Sequence of chain 3.A:
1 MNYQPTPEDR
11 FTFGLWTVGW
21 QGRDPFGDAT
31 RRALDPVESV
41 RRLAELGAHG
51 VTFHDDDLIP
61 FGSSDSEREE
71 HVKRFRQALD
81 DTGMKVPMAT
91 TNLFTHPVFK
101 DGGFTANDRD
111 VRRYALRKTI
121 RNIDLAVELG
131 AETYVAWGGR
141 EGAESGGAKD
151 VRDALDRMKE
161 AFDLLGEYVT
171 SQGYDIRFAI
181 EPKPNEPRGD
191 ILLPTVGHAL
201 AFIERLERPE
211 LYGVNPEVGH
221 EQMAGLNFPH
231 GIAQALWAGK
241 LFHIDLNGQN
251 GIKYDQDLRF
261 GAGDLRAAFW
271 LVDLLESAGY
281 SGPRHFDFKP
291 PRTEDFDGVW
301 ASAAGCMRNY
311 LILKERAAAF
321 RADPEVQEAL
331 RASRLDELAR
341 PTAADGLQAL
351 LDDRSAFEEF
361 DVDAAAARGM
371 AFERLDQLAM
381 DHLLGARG

The protein below binds the small molecule below.
Small molecule (SMILES): OC[C@@H]1O[C@H](O)[C@@H](O)[C@H]1O

Sequence of chain 1.A:
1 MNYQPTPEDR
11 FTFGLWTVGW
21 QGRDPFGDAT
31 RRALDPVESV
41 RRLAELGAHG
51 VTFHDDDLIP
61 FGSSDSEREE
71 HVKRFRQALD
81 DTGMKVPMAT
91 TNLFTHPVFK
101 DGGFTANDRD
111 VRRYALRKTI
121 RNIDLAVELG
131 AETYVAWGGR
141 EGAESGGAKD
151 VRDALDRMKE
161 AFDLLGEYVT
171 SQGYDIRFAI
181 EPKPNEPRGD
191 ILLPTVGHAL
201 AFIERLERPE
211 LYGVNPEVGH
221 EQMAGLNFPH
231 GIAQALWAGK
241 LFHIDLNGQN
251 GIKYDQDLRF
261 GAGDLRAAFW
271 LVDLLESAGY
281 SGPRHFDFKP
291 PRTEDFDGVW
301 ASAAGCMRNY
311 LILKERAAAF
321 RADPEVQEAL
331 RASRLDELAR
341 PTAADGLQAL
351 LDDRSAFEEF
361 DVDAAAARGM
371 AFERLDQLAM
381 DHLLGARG

Binding-site contacts:
Ligand atom O5 contacts residue PHE26 of chain 3.A at 4.1 Å.
Ligand atom O1 contacts residue PHE94 of chain 1.A at 3.8 Å.
Ligand atom C5 contacts residue TRP16 of chain 1.A at 4.3 Å (hydrophobic).
Ligand atom O2 contacts residue ASP245 of chain 1.A at 2.9 Å (salt-bridge).
Ligand atom O3 contacts residue ASP245 of chain 1.A at 4.3 Å.
Ligand atom O5 contacts residue LYS289 of chain 1.A at 3.8 Å.
Ligand atom O2 contacts residue ASP287 of chain 1.A at 2.9 Å (salt-bridge).
Ligand atom O3 contacts residue GLU217 of chain 1.A at 3.1 Å (salt-bridge).
Ligand atom C1 contacts residue MG1 of chain 1.C at 4.3 Å.
Ligand atom O4 contacts residue HIS54 of chain 1.A at 3.3 Å.
Ligand atom C5 contacts residue TRP137 of chain 1.A at 4.1 Å (hydrophobic).
Ligand atom C2 contacts residue GLU181 of chain 1.A at 3.1 Å.
Ligand atom O1 contacts residue TRP137 of chain 1.A at 3.7 Å.
Ligand atom C2 contacts residue ASP287 of chain 1.A at 3.8 Å.
Ligand atom C3 contacts residue GLU181 of chain 1.A at 3.6 Å.
Ligand atom O4 contacts residue TRP16 of chain 1.A at 3.4 Å.
Ligand atom O3 contacts residue HIS220 of chain 1.A at 3.6 Å.
Ligand atom C2 contacts residue TRP137 of chain 1.A at 3.9 Å (hydrophobic).
Ligand atom O4 contacts residue ASP287 of chain 1.A at 3.9 Å.
Ligand atom C4 contacts residue MG1 of chain 1.C at 3.8 Å.
Ligand atom O5 contacts residue TRP16 of chain 1.A at 3.7 Å.
Ligand atom C1 contacts residue HIS54 of chain 1.A at 3.3 Å.
Ligand atom C3 contacts residue MG1 of chain 1.C at 3.1 Å.
Ligand atom O2 contacts residue MG1 of chain 1.C at 2.1 Å.
Ligand atom C3 contacts residue ASP287 of chain 1.A at 3.5 Å.
Ligand atom C3 contacts residue TRP137 of chain 1.A at 3.9 Å (hydrophobic).
Ligand atom C2 contacts residue MG1 of chain 1.C at 3.1 Å.
Ligand atom O2 contacts residue GLU217 of chain 1.A at 4.1 Å.
Ligand atom O1 contacts residue HIS54 of chain 1.A at 2.7 Å (h-bond).
Ligand atom C1 contacts residue GLU181 of chain 1.A at 4.3 Å.
Ligand atom C4 contacts residue TRP16 of chain 1.A at 3.8 Å (hydrophobic).
Ligand atom O3 contacts residue GLU181 of chain 1.A at 2.8 Å (salt-bridge).
Ligand atom O2 contacts residue TRP16 of chain 1.A at 4.3 Å.
Ligand atom O3 contacts residue ASP287 of chain 1.A at 2.9 Å (salt-bridge).
Ligand atom C5 contacts residue PHE26 of chain 3.A at 4.2 Å (hydrophobic).
Ligand atom C2 contacts residue ASP245 of chain 1.A at 4.3 Å.
Ligand atom O3 contacts residue MG1 of chain 1.C at 2.2 Å.
Ligand atom C1 contacts residue TRP16 of chain 1.A at 4.0 Å (hydrophobic).
Ligand atom O2 contacts residue GLU181 of chain 1.A at 2.6 Å (salt-bridge).
Ligand atom C4 contacts residue ASP287 of chain 1.A at 3.3 Å.